Binding-site contacts:
Ligand atom C1 contacts residue LEU140 of chain 1.B at 4.3 Å (hydrophobic).
Ligand atom O5 contacts residue ASN184 of chain 1.B at 2.4 Å (h-bond).
Ligand atom O4 contacts residue GLN142 of chain 1.B at 4.3 Å.
Ligand atom O5 contacts residue LEU140 of chain 1.B at 3.6 Å.
Ligand atom C6 contacts residue LEU140 of chain 1.B at 4.4 Å (hydrophobic).
Ligand atom O7 contacts residue ASN184 of chain 1.B at 3.3 Å (h-bond).
Ligand atom C1 contacts residue GLN142 of chain 1.B at 3.9 Å.
Ligand atom C8 contacts residue ASN184 of chain 1.B at 3.9 Å.
Ligand atom C6 contacts residue GLN142 of chain 1.B at 4.2 Å.
Ligand atom O7 contacts residue GLN142 of chain 1.B at 4.3 Å.
Ligand atom C8 contacts residue ARG183 of chain 1.B at 3.9 Å.
Ligand atom C5 contacts residue ASN184 of chain 1.B at 3.6 Å.
Ligand atom O6 contacts residue GLN142 of chain 1.B at 4.1 Å.
Ligand atom C8 contacts residue HIS129 of chain 1.B at 3.3 Å.
Ligand atom C8 contacts residue LYS182 of chain 1.B at 4.1 Å.
Ligand atom C5 contacts residue GLN142 of chain 1.B at 3.4 Å.
Ligand atom C7 contacts residue ASN184 of chain 1.B at 3.3 Å.
Ligand atom O5 contacts residue GLN142 of chain 1.B at 3.9 Å.
Ligand atom C2 contacts residue ASN184 of chain 1.B at 2.6 Å.
Ligand atom N2 contacts residue ASN184 of chain 1.B at 3.0 Å (h-bond).
Ligand atom C4 contacts residue ASN184 of chain 1.B at 4.3 Å.
Ligand atom C4 contacts residue GLN142 of chain 1.B at 4.3 Å.
Ligand atom C5 contacts residue LEU140 of chain 1.B at 4.5 Å (hydrophobic).
Ligand atom C6 contacts residue HIS129 of chain 1.B at 4.5 Å.
Ligand atom C1 contacts residue ASN184 of chain 1.B at 1.4 Å.
Ligand atom C3 contacts residue ASN184 of chain 1.B at 3.9 Å.
Ligand atom O6 contacts residue HIS129 of chain 1.B at 3.3 Å.
Ligand atom C3 contacts residue GLN142 of chain 1.B at 4.5 Å.
Ligand atom O6 contacts residue LEU140 of chain 1.B at 3.4 Å.

Sequence of chain 1.B:
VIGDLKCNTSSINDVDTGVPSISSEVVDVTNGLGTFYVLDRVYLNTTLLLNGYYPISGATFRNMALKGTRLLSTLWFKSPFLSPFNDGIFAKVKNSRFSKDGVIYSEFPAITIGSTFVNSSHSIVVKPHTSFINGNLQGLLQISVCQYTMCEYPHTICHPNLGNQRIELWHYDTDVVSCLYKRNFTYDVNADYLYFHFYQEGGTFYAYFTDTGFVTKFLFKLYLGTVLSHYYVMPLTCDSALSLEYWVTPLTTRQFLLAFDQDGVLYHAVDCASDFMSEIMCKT

This small molecule binds to this protein.
Small molecule (SMILES): CC(=O)N[C@H]1[C@H](O[C@H]2[C@H](O)[C@@H](NC(C)=O)CO[C@@H]2CO)O[C@H](CO)[C@@H](O)[C@@H]1O